Binding-site contacts:
Ligand atom O4 contacts residue GLY214 of chain 1.A at 3.8 Å.
Ligand atom O2 contacts residue LEU212 of chain 1.A at 4.0 Å.
Ligand atom C5 contacts residue TYR125 of chain 1.A at 3.6 Å (hydrophobic).
Ligand atom C3 contacts residue ASP83 of chain 1.A at 3.5 Å.
Ligand atom O3 contacts residue GLY103 of chain 1.A at 3.5 Å.
Ligand atom O2 contacts residue GLY213 of chain 1.A at 4.1 Å.
Ligand atom C4 contacts residue TYR125 of chain 1.A at 3.7 Å (hydrophobic).
Ligand atom O3 contacts residue TYR125 of chain 1.A at 4.0 Å.
Ligand atom O3 contacts residue ASN127 of chain 1.A at 2.9 Å (h-bond).
Ligand atom C6 contacts residue ASP80 of chain 1.A at 4.0 Å.
Ligand atom C6 contacts residue TYR125 of chain 1.A at 3.7 Å (hydrophobic).
Ligand atom O3 contacts residue SER211 of chain 1.A at 3.3 Å (h-bond).
Ligand atom O3 contacts residue GLY214 of chain 1.A at 4.0 Å.
Ligand atom O5 contacts residue SER211 of chain 1.A at 3.1 Å (h-bond).
Ligand atom O3 contacts residue GLY213 of chain 1.A at 2.9 Å (h-bond).
Ligand atom O4 contacts residue ALA82 of chain 1.A at 3.5 Å.
Ligand atom O2 contacts residue ASN127 of chain 1.A at 4.0 Å.
Ligand atom C1 contacts residue SER211 of chain 1.A at 3.6 Å.
Ligand atom O6 contacts residue TYR125 of chain 1.A at 4.0 Å.
Ligand atom C3 contacts residue SER211 of chain 1.A at 4.1 Å.
Ligand atom O4 contacts residue SER211 of chain 1.A at 3.4 Å (h-bond).
Ligand atom C6 contacts residue ALA82 of chain 1.A at 4.0 Å (hydrophobic).
Ligand atom C6 contacts residue GLY214 of chain 1.A at 3.6 Å.
Ligand atom C3 contacts residue SER211 of chain 1.A at 4.2 Å.
Ligand atom C3 contacts residue TYR125 of chain 1.A at 3.8 Å (hydrophobic).
Ligand atom O4 contacts residue SER211 of chain 1.A at 2.6 Å (h-bond).
Ligand atom C4 contacts residue ASP83 of chain 1.A at 3.3 Å.
Ligand atom O3 contacts residue ASP83 of chain 1.A at 2.7 Å (salt-bridge).
Ligand atom C4 contacts residue ALA82 of chain 1.A at 4.0 Å (hydrophobic).
Ligand atom C3 contacts residue GLY213 of chain 1.A at 4.0 Å.
Ligand atom C2 contacts residue SER211 of chain 1.A at 3.5 Å.
Ligand atom C3 contacts residue ASN127 of chain 1.A at 3.5 Å.
Ligand atom C4 contacts residue SER211 of chain 1.A at 3.6 Å.
Ligand atom O3 contacts residue GLY104 of chain 1.A at 3.1 Å (h-bond).
Ligand atom O4 contacts residue ASP83 of chain 1.A at 2.6 Å (salt-bridge).
Ligand atom O6 contacts residue ASP80 of chain 1.A at 3.3 Å (salt-bridge).
Ligand atom C5 contacts residue SER211 of chain 1.A at 3.8 Å.
Ligand atom O3 contacts residue LEU212 of chain 1.A at 4.0 Å.
Ligand atom O6 contacts residue GLY214 of chain 1.A at 4.0 Å.
Ligand atom C6 contacts residue SER211 of chain 1.A at 4.2 Å.

Sequence of chain 1.A:
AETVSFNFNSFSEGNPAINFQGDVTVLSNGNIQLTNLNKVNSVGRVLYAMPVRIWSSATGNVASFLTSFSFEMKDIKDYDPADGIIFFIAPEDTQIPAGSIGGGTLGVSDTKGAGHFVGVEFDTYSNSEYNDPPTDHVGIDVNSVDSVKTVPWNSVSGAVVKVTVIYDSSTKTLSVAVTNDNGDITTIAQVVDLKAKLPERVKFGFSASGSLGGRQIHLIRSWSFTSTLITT

A small-molecule ligand and the protein it binds are described below.
Small molecule (SMILES): OC[C@H]1O[C@@H](O[C@H]2[C@H](O)[C@@H](O)[C@@H](O)O[C@@H]2CO)[C@H](O)[C@@H](O)[C@H]1O